Binding-site contacts:
Ligand atom O7 contacts residue ASN145 of chain 1.G at 3.5 Å (h-bond).
Ligand atom O6 contacts residue ASN148 of chain 1.G at 3.2 Å (h-bond).
Ligand atom O5 contacts residue ASN145 of chain 1.G at 2.3 Å (h-bond).
Ligand atom N2 contacts residue THR147 of chain 1.G at 4.1 Å.
Ligand atom C6 contacts residue ASN150 of chain 1.G at 3.8 Å.
Ligand atom O6 contacts residue ASN150 of chain 1.G at 2.9 Å (h-bond).
Ligand atom O5 contacts residue GLY149 of chain 1.G at 4.0 Å.
Ligand atom C1 contacts residue ASN148 of chain 1.G at 4.2 Å.
Ligand atom O5 contacts residue ASN148 of chain 1.G at 3.8 Å.
Ligand atom C3 contacts residue ASN145 of chain 1.G at 3.7 Å.
Ligand atom C6 contacts residue ASN148 of chain 1.G at 4.2 Å.
Ligand atom C1 contacts residue ASN145 of chain 1.G at 1.5 Å.
Ligand atom N2 contacts residue ASN145 of chain 1.G at 2.9 Å (h-bond).
Ligand atom C5 contacts residue ASN150 of chain 1.G at 4.1 Å.
Ligand atom C1 contacts residue ASN150 of chain 1.G at 4.2 Å.
Ligand atom O6 contacts residue GLY149 of chain 1.G at 3.0 Å.
Ligand atom C1 contacts residue THR147 of chain 1.G at 4.1 Å.
Ligand atom C2 contacts residue ASN145 of chain 1.G at 2.3 Å.
Ligand atom C5 contacts residue ASN145 of chain 1.G at 3.6 Å.
Ligand atom C7 contacts residue ASN145 of chain 1.G at 3.6 Å.
Ligand atom O5 contacts residue ASN150 of chain 1.G at 3.3 Å (h-bond).
Ligand atom C5 contacts residue ASN148 of chain 1.G at 4.1 Å.
Ligand atom C6 contacts residue GLY149 of chain 1.G at 4.2 Å.
Ligand atom C4 contacts residue ASN145 of chain 1.G at 4.1 Å.

Sequence of chain 1.G:
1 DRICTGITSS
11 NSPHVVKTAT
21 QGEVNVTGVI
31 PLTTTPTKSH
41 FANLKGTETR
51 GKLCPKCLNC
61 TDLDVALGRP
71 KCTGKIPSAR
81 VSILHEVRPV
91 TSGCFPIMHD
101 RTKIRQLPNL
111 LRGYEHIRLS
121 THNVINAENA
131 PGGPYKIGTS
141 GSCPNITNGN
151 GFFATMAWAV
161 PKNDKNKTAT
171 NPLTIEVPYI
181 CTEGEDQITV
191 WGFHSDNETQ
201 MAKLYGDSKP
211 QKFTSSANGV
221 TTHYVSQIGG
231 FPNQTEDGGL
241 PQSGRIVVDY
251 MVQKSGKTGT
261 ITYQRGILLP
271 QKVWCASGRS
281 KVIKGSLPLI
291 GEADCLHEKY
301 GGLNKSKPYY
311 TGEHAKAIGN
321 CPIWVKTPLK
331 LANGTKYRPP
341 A

The protein below binds the small molecule below.
Small molecule (SMILES): CC(=O)N[C@H]1[C@H](O[C@H]2[C@H](O)[C@@H](NC(C)=O)CO[C@@H]2CO)O[C@H](CO)[C@@H](O[C@@H]2O[C@H](CO)[C@@H](O)[C@H](O)[C@@H]2O)[C@@H]1O